Sequence of chain 1.A:
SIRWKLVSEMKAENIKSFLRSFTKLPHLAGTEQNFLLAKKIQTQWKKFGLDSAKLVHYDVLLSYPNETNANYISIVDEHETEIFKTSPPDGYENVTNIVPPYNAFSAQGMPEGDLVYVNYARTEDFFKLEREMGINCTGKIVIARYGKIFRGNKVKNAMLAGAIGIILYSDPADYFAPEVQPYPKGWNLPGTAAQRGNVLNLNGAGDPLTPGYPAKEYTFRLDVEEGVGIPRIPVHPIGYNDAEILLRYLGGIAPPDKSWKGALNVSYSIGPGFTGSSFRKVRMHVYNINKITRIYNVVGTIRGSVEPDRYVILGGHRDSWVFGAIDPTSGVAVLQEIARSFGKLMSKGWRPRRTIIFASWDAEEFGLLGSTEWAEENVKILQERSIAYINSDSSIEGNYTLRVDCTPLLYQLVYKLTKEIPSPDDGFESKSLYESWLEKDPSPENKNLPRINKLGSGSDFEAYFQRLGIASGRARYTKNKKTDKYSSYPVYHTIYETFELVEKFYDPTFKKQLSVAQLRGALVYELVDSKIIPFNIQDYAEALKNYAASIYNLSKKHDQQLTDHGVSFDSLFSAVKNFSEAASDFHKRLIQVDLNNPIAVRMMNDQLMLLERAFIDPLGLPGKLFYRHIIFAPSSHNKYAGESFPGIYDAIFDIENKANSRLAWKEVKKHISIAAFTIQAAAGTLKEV

Binding-site contacts:
Ligand atom C8 contacts residue GLN697 of chain 2.A at 4.1 Å.
Ligand atom O6 contacts residue GLU233 of chain 1.A at 3.6 Å (salt-bridge).
Ligand atom C3 contacts residue SER591 of chain 2.A at 3.5 Å.
Ligand atom C7 contacts residue GLN697 of chain 2.A at 3.4 Å.
Ligand atom C2 contacts residue SER591 of chain 2.A at 3.5 Å.
Ligand atom N2 contacts residue ALA592 of chain 2.A at 4.2 Å.
Ligand atom C1 contacts residue SER591 of chain 2.A at 3.4 Å.
Ligand atom C8 contacts residue SER591 of chain 2.A at 4.2 Å.
Ligand atom O7 contacts residue GLN697 of chain 2.A at 3.3 Å (h-bond).
Ligand atom C1 contacts residue GLN697 of chain 2.A at 3.9 Å.
Ligand atom C1 contacts residue ASN595 of chain 2.A at 1.5 Å.
Ligand atom C8 contacts residue ALA592 of chain 2.A at 3.9 Å (hydrophobic).
Ligand atom O7 contacts residue ASN595 of chain 2.A at 4.2 Å.
Ligand atom C5 contacts residue ASN595 of chain 2.A at 3.6 Å.
Ligand atom C6 contacts residue GLU233 of chain 1.A at 4.0 Å.
Ligand atom N2 contacts residue SER591 of chain 2.A at 2.9 Å (h-bond).
Ligand atom O5 contacts residue ASN595 of chain 2.A at 2.3 Å (h-bond).
Ligand atom N2 contacts residue ASN595 of chain 2.A at 2.9 Å (h-bond).
Ligand atom C7 contacts residue ALA592 of chain 2.A at 4.5 Å (hydrophobic).
Ligand atom C4 contacts residue ASN595 of chain 2.A at 4.2 Å.
Ligand atom O7 contacts residue TYR234 of chain 1.A at 4.0 Å.
Ligand atom C2 contacts residue ASN595 of chain 2.A at 2.5 Å.
Ligand atom C8 contacts residue TYR234 of chain 1.A at 3.8 Å (hydrophobic).
Ligand atom N2 contacts residue GLN697 of chain 2.A at 3.5 Å (h-bond).
Ligand atom C8 contacts residue SER588 of chain 2.A at 3.6 Å.
Ligand atom C2 contacts residue GLN697 of chain 2.A at 3.8 Å.
Ligand atom C7 contacts residue TYR234 of chain 1.A at 4.2 Å (hydrophobic).
Ligand atom C5 contacts residue GLU233 of chain 1.A at 4.1 Å.
Ligand atom C4 contacts residue GLU233 of chain 1.A at 4.4 Å.
Ligand atom C7 contacts residue ASN595 of chain 2.A at 3.8 Å.
Ligand atom C7 contacts residue SER591 of chain 2.A at 4.0 Å.
Ligand atom O3 contacts residue SER591 of chain 2.A at 4.3 Å.
Ligand atom O4 contacts residue GLU233 of chain 1.A at 3.4 Å (salt-bridge).
Ligand atom C3 contacts residue ASN595 of chain 2.A at 3.8 Å.
Ligand atom C8 contacts residue ALA693 of chain 2.A at 4.5 Å (hydrophobic).

The protein below binds the small molecule below.
Small molecule (SMILES): CC(=O)N[C@H]1[C@H](O[C@H]2[C@H](O)[C@@H](NC(C)=O)CO[C@@H]2CO)O[C@H](CO)[C@@H](O)[C@@H]1O

Sequence of chain 2.A:
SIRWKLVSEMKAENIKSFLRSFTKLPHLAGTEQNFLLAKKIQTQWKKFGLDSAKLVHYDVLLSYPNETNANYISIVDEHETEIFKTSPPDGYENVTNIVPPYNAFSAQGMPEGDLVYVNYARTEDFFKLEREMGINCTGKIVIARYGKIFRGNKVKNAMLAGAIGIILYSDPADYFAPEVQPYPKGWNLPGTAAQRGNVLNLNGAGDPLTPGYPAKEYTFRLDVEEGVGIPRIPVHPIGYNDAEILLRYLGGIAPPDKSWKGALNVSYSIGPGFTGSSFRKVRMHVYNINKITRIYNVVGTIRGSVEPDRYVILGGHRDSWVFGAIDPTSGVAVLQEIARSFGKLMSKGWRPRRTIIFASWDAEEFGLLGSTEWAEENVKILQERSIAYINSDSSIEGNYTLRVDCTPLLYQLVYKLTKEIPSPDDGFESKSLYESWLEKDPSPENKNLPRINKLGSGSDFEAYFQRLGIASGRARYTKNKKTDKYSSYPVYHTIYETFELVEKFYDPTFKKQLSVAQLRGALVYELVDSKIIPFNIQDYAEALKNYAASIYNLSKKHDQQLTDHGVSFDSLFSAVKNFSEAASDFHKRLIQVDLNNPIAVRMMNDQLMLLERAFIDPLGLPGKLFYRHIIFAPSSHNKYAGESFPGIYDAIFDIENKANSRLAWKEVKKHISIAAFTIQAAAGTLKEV